The protein below binds the small molecule below.
Small molecule (SMILES): Nc1ccn([C@H]2C[C@H](O)[C@@H](COP(=O)(O)O)O2)c(=O)n1

Sequence of chain 1.A:
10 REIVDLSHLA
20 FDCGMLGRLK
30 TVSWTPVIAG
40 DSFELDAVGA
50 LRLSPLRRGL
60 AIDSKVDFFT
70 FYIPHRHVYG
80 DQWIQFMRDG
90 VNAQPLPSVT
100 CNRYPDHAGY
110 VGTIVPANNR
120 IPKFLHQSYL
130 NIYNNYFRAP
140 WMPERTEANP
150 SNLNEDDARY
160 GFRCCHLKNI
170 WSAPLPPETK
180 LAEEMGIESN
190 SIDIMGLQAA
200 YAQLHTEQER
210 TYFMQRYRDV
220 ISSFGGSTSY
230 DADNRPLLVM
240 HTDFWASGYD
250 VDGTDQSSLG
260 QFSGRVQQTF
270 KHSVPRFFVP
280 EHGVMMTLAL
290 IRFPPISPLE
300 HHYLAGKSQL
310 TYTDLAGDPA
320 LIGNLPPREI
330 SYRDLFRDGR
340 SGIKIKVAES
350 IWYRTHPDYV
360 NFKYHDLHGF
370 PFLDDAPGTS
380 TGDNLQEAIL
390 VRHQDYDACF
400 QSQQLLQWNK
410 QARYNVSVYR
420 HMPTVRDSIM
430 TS

Binding-site contacts:
Ligand atom C3' contacts residue DC1 of chain 6.F at 0.8 Å.
Ligand atom C2' contacts residue DC1 of chain 6.F at 1.2 Å.
Ligand atom OP1 contacts residue ARG10 of chain 1.A at 3.8 Å.
Ligand atom P contacts residue DC1 of chain 6.F at 1.1 Å.
Ligand atom C1' contacts residue PHE277 of chain 1.A at 3.9 Å (hydrophobic).
Ligand atom C2' contacts residue PHE277 of chain 1.A at 2.8 Å (hydrophobic).
Ligand atom OP1 contacts residue DC1 of chain 6.F at 0.4 Å (h-bond).
Ligand atom OP2 contacts residue DC1 of chain 6.F at 1.0 Å.
Ligand atom O4' contacts residue DC1 of chain 6.F at 0.3 Å (h-bond).
Ligand atom C3' contacts residue PHE277 of chain 1.A at 3.6 Å (hydrophobic).
Ligand atom C5' contacts residue DC1 of chain 6.F at 1.4 Å.
Ligand atom O5' contacts residue DC1 of chain 6.F at 1.2 Å (h-bond).
Ligand atom C1' contacts residue DC1 of chain 6.F at 1.3 Å.
Ligand atom O3' contacts residue DC1 of chain 6.F at 1.1 Å (h-bond).
Ligand atom C4' contacts residue DC1 of chain 6.F at 1.2 Å.
Ligand atom OP1 contacts residue PHE277 of chain 1.A at 4.1 Å.
Ligand atom O3' contacts residue PHE277 of chain 1.A at 4.1 Å.